A small-molecule ligand and the protein it binds are described below.
Small molecule (SMILES): CC(=O)N[C@@H]1[C@@H](O)[C@H](O)[C@@H](CO)O[C@H]1O

Binding-site contacts:
Ligand atom C1 contacts residue ASN79 of chain 2.C at 1.4 Å.
Ligand atom C5 contacts residue ASN79 of chain 2.C at 3.7 Å.
Ligand atom C8 contacts residue THR16 of chain 2.C at 3.5 Å.
Ligand atom C7 contacts residue ASN79 of chain 2.C at 3.4 Å.
Ligand atom C7 contacts residue THR16 of chain 2.C at 4.1 Å.
Ligand atom O7 contacts residue ASN79 of chain 2.C at 3.5 Å (h-bond).
Ligand atom C4 contacts residue ASN79 of chain 2.C at 4.2 Å.
Ligand atom O5 contacts residue ASN79 of chain 2.C at 2.4 Å (h-bond).
Ligand atom C3 contacts residue ASN79 of chain 2.C at 3.8 Å.
Ligand atom C2 contacts residue ASN79 of chain 2.C at 2.5 Å.
Ligand atom N2 contacts residue ASN79 of chain 2.C at 2.9 Å (h-bond).
Ligand atom C8 contacts residue ASN79 of chain 2.C at 3.8 Å.
Ligand atom N2 contacts residue THR16 of chain 2.C at 3.7 Å.

Sequence of chain 2.C:
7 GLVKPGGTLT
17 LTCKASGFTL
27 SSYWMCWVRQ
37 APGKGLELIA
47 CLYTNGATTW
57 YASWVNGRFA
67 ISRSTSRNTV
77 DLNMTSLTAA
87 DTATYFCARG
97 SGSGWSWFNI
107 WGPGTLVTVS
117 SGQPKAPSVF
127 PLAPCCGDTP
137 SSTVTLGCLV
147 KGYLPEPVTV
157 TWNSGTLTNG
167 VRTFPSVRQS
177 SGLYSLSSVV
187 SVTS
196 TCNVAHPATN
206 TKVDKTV